The small molecule below binds the protein below.
Small molecule (SMILES): O=C(c1ccc2[nH]ccc2c1)N1CCN(C2c3ccccc3-c3ccccc32)CC1

Binding-site contacts:
Ligand atom C6C contacts residue NAD1 of chain 1.M at 3.9 Å.
Ligand atom C5A contacts residue NAD1 of chain 1.M at 3.5 Å.
Ligand atom C5C contacts residue MET199 of chain 1.D at 3.4 Å (hydrophobic).
Ligand atom C4A contacts residue NAD1 of chain 1.M at 3.0 Å.
Ligand atom C5F contacts residue ALA157 of chain 1.D at 3.9 Å (hydrophobic).
Ligand atom C7A contacts residue GLY96 of chain 1.D at 4.1 Å.
Ligand atom C2C contacts residue NAD1 of chain 1.M at 3.8 Å.
Ligand atom C4F contacts residue TYR158 of chain 1.D at 3.9 Å (hydrophobic).
Ligand atom C1E contacts residue ILE215 of chain 1.D at 4.0 Å (hydrophobic).
Ligand atom C2C contacts residue TYR158 of chain 1.D at 3.6 Å (hydrophobic).
Ligand atom N4C contacts residue MET199 of chain 1.D at 3.8 Å.
Ligand atom N9A contacts residue NAD1 of chain 1.M at 3.1 Å (h-bond).
Ligand atom C2E contacts residue PHE149 of chain 1.D at 3.8 Å (hydrophobic).
Ligand atom C5C contacts residue NAD1 of chain 1.M at 3.8 Å.
Ligand atom C1D contacts residue ILE215 of chain 1.D at 4.0 Å (hydrophobic).
Ligand atom C1F contacts residue ILE215 of chain 1.D at 4.0 Å (hydrophobic).
Ligand atom C3E contacts residue PRO193 of chain 1.D at 4.1 Å (hydrophobic).
Ligand atom C8A contacts residue PHE97 of chain 1.D at 4.0 Å (hydrophobic).
Ligand atom N1C contacts residue NAD1 of chain 1.M at 3.7 Å.
Ligand atom C6F contacts residue ILE215 of chain 1.D at 3.7 Å (hydrophobic).
Ligand atom C4E contacts residue LEU218 of chain 1.D at 3.5 Å (hydrophobic).
Ligand atom C7A contacts residue PHE97 of chain 1.D at 4.0 Å (hydrophobic).
Ligand atom O2B contacts residue NAD1 of chain 1.M at 2.8 Å (h-bond).
Ligand atom C5F contacts residue ILE215 of chain 1.D at 3.5 Å (hydrophobic).
Ligand atom C8A contacts residue GLY96 of chain 1.D at 4.1 Å.
Ligand atom C2F contacts residue ILE202 of chain 1.D at 3.4 Å (hydrophobic).
Ligand atom C3F contacts residue ILE202 of chain 1.D at 3.9 Å (hydrophobic).
Ligand atom C3A contacts residue NAD1 of chain 1.M at 3.6 Å.
Ligand atom C3C contacts residue TYR158 of chain 1.D at 3.5 Å (hydrophobic).
Ligand atom C2E contacts residue PRO193 of chain 1.D at 3.7 Å (hydrophobic).
Ligand atom O2B contacts residue TYR158 of chain 1.D at 3.8 Å.
Ligand atom C5E contacts residue ILE215 of chain 1.D at 3.7 Å (hydrophobic).
Ligand atom C3E contacts residue LEU218 of chain 1.D at 3.5 Å (hydrophobic).
Ligand atom C6F contacts residue TYR158 of chain 1.D at 3.7 Å (hydrophobic).
Ligand atom C3E contacts residue PHE149 of chain 1.D at 3.7 Å (hydrophobic).
Ligand atom C3F contacts residue MET103 of chain 1.D at 4.1 Å (hydrophobic).
Ligand atom C1D contacts residue MET199 of chain 1.D at 3.6 Å (hydrophobic).
Ligand atom C5F contacts residue TYR158 of chain 1.D at 3.4 Å (hydrophobic).
Ligand atom C6E contacts residue ILE215 of chain 1.D at 3.8 Å (hydrophobic).
Ligand atom C1B contacts residue NAD1 of chain 1.M at 3.9 Å.

Sequence of chain 1.D:
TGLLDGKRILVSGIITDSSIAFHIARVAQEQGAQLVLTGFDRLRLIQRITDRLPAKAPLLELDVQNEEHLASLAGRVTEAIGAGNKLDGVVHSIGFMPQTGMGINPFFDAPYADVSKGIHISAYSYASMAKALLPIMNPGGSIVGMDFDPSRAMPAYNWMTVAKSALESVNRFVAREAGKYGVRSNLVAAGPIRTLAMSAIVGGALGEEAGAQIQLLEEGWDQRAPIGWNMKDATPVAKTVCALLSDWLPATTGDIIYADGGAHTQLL